A small-molecule ligand and the protein it binds are described below.
Small molecule (SMILES): CC(=O)N[C@@H](CC1CCCCC1)C(=O)N[C@@H](CCCN=C(N)N)C(=O)N(C)[C@@H](C)C(=O)N[C@H]1CCc2cccc3c2N(C1=O)[C@H](C(=O)NC(CO)CO)C3

Sequence of chain 1.B:
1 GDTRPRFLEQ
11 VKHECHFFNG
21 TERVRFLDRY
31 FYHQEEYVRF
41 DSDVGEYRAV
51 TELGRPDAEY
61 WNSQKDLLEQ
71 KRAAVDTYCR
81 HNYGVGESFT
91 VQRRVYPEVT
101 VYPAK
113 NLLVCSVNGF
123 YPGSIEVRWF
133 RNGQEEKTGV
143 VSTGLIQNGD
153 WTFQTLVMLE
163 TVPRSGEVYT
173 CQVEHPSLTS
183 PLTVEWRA

Binding-site contacts:
Ligand atom NH1 contacts residue THR77 of chain 1.B at 3.2 Å (h-bond).
Ligand atom N contacts residue GLN9 of chain 1.A at 2.7 Å (h-bond).
Ligand atom CB contacts residue VAL65 of chain 1.A at 3.5 Å (hydrophobic).
Ligand atom CD2 contacts residue ASN82 of chain 1.B at 3.4 Å.
Ligand atom O contacts residue ASN82 of chain 1.B at 2.8 Å (h-bond).
Ligand atom O2 contacts residue ASN62 of chain 1.A at 2.9 Å (h-bond).
Ligand atom OG contacts residue ASN62 of chain 1.A at 3.3 Å (h-bond).
Ligand atom O contacts residue HIS13 of chain 1.B at 2.7 Å (h-bond).
Ligand atom OG contacts residue GLU11 of chain 1.A at 3.3 Å (salt-bridge).
Ligand atom O contacts residue LYS71 of chain 1.B at 3.1 Å (salt-bridge).
Ligand atom C contacts residue GLN9 of chain 1.A at 3.5 Å.
Ligand atom CA contacts residue GLN9 of chain 1.A at 3.6 Å.
Ligand atom C contacts residue ASN82 of chain 1.B at 3.6 Å.
Ligand atom O contacts residue PHE54 of chain 1.A at 3.5 Å.
Ligand atom CA contacts residue ASN82 of chain 1.B at 3.3 Å.
Ligand atom CB contacts residue TYR78 of chain 1.B at 3.6 Å (hydrophobic).
Ligand atom C contacts residue VAL65 of chain 1.A at 3.7 Å (hydrophobic).
Ligand atom CZ contacts residue HIS81 of chain 1.B at 3.4 Å.
Ligand atom CD contacts residue THR77 of chain 1.B at 3.6 Å.
Ligand atom CE2 contacts residue ASN82 of chain 1.B at 3.6 Å.
Ligand atom CD1 contacts residue PHE32 of chain 1.A at 3.6 Å (hydrophobic).
Ligand atom OXT contacts residue VAL65 of chain 1.A at 3.3 Å.
Ligand atom CA contacts residue GLN9 of chain 1.A at 3.6 Å.
Ligand atom N contacts residue ASN82 of chain 1.B at 2.9 Å (h-bond).
Ligand atom O2 contacts residue GLN9 of chain 1.A at 3.0 Å (h-bond).
Ligand atom NH1 contacts residue HIS81 of chain 1.B at 3.4 Å (h-bond).
Ligand atom OG contacts residue HIS13 of chain 1.B at 3.6 Å (h-bond).
Ligand atom CG contacts residue HIS81 of chain 1.B at 3.6 Å.
Ligand atom CA contacts residue TYR30 of chain 1.B at 3.3 Å (hydrophobic).
Ligand atom N contacts residue TYR78 of chain 1.B at 3.2 Å.
Ligand atom CD contacts residue HIS81 of chain 1.B at 3.4 Å.
Ligand atom O contacts residue TYR78 of chain 1.B at 3.4 Å.
Ligand atom O contacts residue HIS81 of chain 1.B at 2.9 Å (h-bond).
Ligand atom CA2 contacts residue ASN62 of chain 1.A at 3.5 Å.
Ligand atom NE contacts residue HIS81 of chain 1.B at 3.5 Å.
Ligand atom CB contacts residue PHE54 of chain 1.A at 3.5 Å (hydrophobic).
Ligand atom N contacts residue SER53 of chain 1.A at 3.0 Å (h-bond).
Ligand atom C contacts residue HIS13 of chain 1.B at 3.5 Å.
Ligand atom CB contacts residue SER53 of chain 1.A at 3.7 Å.
Ligand atom C contacts residue TYR30 of chain 1.B at 3.6 Å (hydrophobic).

Sequence of chain 1.A:
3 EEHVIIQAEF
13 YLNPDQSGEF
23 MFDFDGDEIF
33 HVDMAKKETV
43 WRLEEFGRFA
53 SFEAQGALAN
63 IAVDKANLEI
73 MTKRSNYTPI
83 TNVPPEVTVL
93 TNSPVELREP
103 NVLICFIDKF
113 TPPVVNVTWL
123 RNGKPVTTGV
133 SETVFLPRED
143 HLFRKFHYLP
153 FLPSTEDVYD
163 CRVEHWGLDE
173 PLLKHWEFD